Sequence of chain 1.A:
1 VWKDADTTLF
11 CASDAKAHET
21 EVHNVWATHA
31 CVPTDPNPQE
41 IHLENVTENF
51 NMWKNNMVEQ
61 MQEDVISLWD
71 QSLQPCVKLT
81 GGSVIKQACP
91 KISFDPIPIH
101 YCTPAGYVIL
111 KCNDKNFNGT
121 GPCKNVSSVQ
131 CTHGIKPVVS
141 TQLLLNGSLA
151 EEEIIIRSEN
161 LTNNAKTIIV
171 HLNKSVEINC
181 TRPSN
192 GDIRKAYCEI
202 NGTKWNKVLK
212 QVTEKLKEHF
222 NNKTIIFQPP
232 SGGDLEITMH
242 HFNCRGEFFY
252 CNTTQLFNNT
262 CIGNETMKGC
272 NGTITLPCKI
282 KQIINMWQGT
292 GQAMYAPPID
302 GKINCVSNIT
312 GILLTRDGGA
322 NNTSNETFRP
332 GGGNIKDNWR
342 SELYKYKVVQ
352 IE

This protein binds this small molecule.
Small molecule (SMILES): CC(=O)N[C@@H]1[C@@H](O)[C@H](O)[C@@H](CO)O[C@H]1O

Binding-site contacts:
Ligand atom O4 contacts residue LYS303 of chain 1.A at 3.4 Å (salt-bridge).
Ligand atom C1 contacts residue THR181 of chain 1.A at 4.4 Å.
Ligand atom C5 contacts residue ASN305 of chain 1.A at 4.5 Å.
Ligand atom C4 contacts residue LYS303 of chain 1.A at 4.4 Å.
Ligand atom O6 contacts residue GLU200 of chain 1.A at 3.1 Å (salt-bridge).
Ligand atom C5 contacts residue LYS303 of chain 1.A at 4.2 Å.
Ligand atom C4 contacts residue ASN179 of chain 1.A at 4.1 Å.
Ligand atom C1 contacts residue ASN305 of chain 1.A at 3.9 Å.
Ligand atom C3 contacts residue ASN179 of chain 1.A at 3.7 Å.
Ligand atom C6 contacts residue LYS303 of chain 1.A at 4.0 Å.
Ligand atom O5 contacts residue ASN305 of chain 1.A at 4.2 Å.
Ligand atom C8 contacts residue VAL307 of chain 1.A at 4.3 Å (hydrophobic).
Ligand atom C5 contacts residue GLU200 of chain 1.A at 4.4 Å.
Ligand atom C1 contacts residue ASN179 of chain 1.A at 1.4 Å.
Ligand atom C6 contacts residue TYR198 of chain 1.A at 3.9 Å (hydrophobic).
Ligand atom O6 contacts residue TYR198 of chain 1.A at 3.9 Å.
Ligand atom C8 contacts residue GLU177 of chain 1.A at 4.5 Å.
Ligand atom N2 contacts residue VAL307 of chain 1.A at 4.5 Å.
Ligand atom O5 contacts residue GLU200 of chain 1.A at 3.6 Å (salt-bridge).
Ligand atom C6 contacts residue GLU200 of chain 1.A at 4.1 Å.
Ligand atom C6 contacts residue THR181 of chain 1.A at 3.6 Å.
Ligand atom C2 contacts residue ASN179 of chain 1.A at 2.3 Å.
Ligand atom O5 contacts residue ASN179 of chain 1.A at 2.4 Å (h-bond).
Ligand atom O5 contacts residue THR181 of chain 1.A at 3.6 Å.
Ligand atom O7 contacts residue ASN179 of chain 1.A at 3.0 Å (h-bond).
Ligand atom C5 contacts residue THR181 of chain 1.A at 3.8 Å.
Ligand atom C7 contacts residue ASN179 of chain 1.A at 3.0 Å.
Ligand atom C8 contacts residue ASN179 of chain 1.A at 4.2 Å.
Ligand atom C5 contacts residue ASN179 of chain 1.A at 3.7 Å.
Ligand atom N2 contacts residue ASN179 of chain 1.A at 2.7 Å (h-bond).